Binding-site contacts:
Ligand atom C4 contacts residue ASN88 of chain 2.A at 4.0 Å.
Ligand atom C1 contacts residue ASN88 of chain 2.A at 1.4 Å.
Ligand atom C6 contacts residue THR90 of chain 2.A at 3.9 Å.
Ligand atom O6 contacts residue PRO92 of chain 2.A at 3.8 Å.
Ligand atom C5 contacts residue ASN88 of chain 2.A at 3.5 Å.
Ligand atom N2 contacts residue ASN88 of chain 2.A at 2.9 Å (h-bond).
Ligand atom C7 contacts residue ASN88 of chain 2.A at 3.4 Å.
Ligand atom O6 contacts residue GLY91 of chain 2.A at 4.0 Å.
Ligand atom C5 contacts residue THR90 of chain 2.A at 4.1 Å.
Ligand atom C1 contacts residue THR90 of chain 2.A at 4.0 Å.
Ligand atom C2 contacts residue ASN88 of chain 2.A at 2.3 Å.
Ligand atom C3 contacts residue ASN88 of chain 2.A at 3.6 Å.
Ligand atom C6 contacts residue GLY91 of chain 2.A at 3.5 Å.
Ligand atom O5 contacts residue THR90 of chain 2.A at 3.4 Å (h-bond).
Ligand atom C6 contacts residue PRO92 of chain 2.A at 4.3 Å (hydrophobic).
Ligand atom O5 contacts residue ASN88 of chain 2.A at 2.2 Å (h-bond).
Ligand atom O7 contacts residue ASN88 of chain 2.A at 3.3 Å (h-bond).

Sequence of chain 2.A:
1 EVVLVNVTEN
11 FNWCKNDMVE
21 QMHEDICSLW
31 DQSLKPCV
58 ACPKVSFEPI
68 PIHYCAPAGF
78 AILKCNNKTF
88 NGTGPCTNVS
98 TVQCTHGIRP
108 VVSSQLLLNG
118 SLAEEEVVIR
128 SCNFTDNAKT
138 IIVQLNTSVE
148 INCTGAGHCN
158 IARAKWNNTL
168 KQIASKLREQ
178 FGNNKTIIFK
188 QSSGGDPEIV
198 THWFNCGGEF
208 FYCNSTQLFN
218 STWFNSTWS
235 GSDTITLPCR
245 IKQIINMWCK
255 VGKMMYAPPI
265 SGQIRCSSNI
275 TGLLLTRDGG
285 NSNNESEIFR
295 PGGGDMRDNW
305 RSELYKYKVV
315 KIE

A small-molecule ligand and the protein it binds are described below.
Small molecule (SMILES): CC(=O)N[C@@H]1[C@@H](O)[C@H](O)[C@@H](CO)O[C@H]1O